Sequence of chain 1.A:
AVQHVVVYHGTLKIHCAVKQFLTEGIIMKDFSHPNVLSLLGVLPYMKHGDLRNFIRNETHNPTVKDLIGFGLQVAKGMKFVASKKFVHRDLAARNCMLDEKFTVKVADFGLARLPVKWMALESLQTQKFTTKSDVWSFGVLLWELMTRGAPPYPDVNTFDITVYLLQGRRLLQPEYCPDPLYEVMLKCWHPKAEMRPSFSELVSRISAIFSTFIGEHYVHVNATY

Binding-site contacts:
Ligand atom N15 contacts residue ALA173 of chain 1.A at 3.4 Å.
Ligand atom C38 contacts residue LYS113 of chain 1.A at 3.8 Å.
Ligand atom C3 contacts residue MET163 of chain 1.A at 3.4 Å (hydrophobic).
Ligand atom N15 contacts residue ASP174 of chain 1.A at 3.0 Å (salt-bridge).
Ligand atom C31 contacts residue TYR111 of chain 1.A at 3.3 Å (hydrophobic).
Ligand atom C1 contacts residue ASN161 of chain 1.A at 3.8 Å.
Ligand atom C20 contacts residue PRO110 of chain 1.A at 3.8 Å (hydrophobic).
Ligand atom O30 contacts residue TYR111 of chain 1.A at 3.9 Å.
Ligand atom C11 contacts residue ASP174 of chain 1.A at 3.6 Å.
Ligand atom N27 contacts residue TYR111 of chain 1.A at 3.1 Å.
Ligand atom C2 contacts residue ARG160 of chain 1.A at 3.2 Å.
Ligand atom C2 contacts residue MET163 of chain 1.A at 3.4 Å (hydrophobic).
Ligand atom C10 contacts residue MET163 of chain 1.A at 3.8 Å (hydrophobic).
Ligand atom C1 contacts residue ASP174 of chain 1.A at 3.6 Å.
Ligand atom S16 contacts residue VAL44 of chain 1.A at 3.9 Å.
Ligand atom F17 contacts residue ASP116 of chain 1.A at 3.4 Å.
Ligand atom C5 contacts residue MET163 of chain 1.A at 3.6 Å (hydrophobic).
Ligand atom C2 contacts residue ASN161 of chain 1.A at 3.9 Å.
Ligand atom C7 contacts residue ASP116 of chain 1.A at 4.0 Å.
Ligand atom C28 contacts residue GLY115 of chain 1.A at 3.8 Å.
Ligand atom N29 contacts residue GLY115 of chain 1.A at 3.6 Å.
Ligand atom C28 contacts residue MET112 of chain 1.A at 3.3 Å (hydrophobic).
Ligand atom N14 contacts residue ALA178 of chain 1.A at 3.4 Å.
Ligand atom C5 contacts residue ARG160 of chain 1.A at 3.9 Å.
Ligand atom C25 contacts residue MET112 of chain 1.A at 3.4 Å (hydrophobic).
Ligand atom C1 contacts residue ALA173 of chain 1.A at 3.8 Å (hydrophobic).
Ligand atom F17 contacts residue ASN119 of chain 1.A at 3.4 Å.
Ligand atom N27 contacts residue MET112 of chain 1.A at 2.6 Å (h-bond).
Ligand atom N29 contacts residue MET112 of chain 1.A at 3.0 Å (h-bond).
Ligand atom C31 contacts residue LYS113 of chain 1.A at 3.4 Å.
Ligand atom C11 contacts residue ALA173 of chain 1.A at 3.8 Å (hydrophobic).
Ligand atom C25 contacts residue TYR111 of chain 1.A at 3.7 Å (hydrophobic).
Ligand atom C6 contacts residue ARG160 of chain 1.A at 3.2 Å.
Ligand atom C28 contacts residue TYR111 of chain 1.A at 3.4 Å (hydrophobic).
Ligand atom N29 contacts residue LYS113 of chain 1.A at 3.2 Å (salt-bridge).
Ligand atom C8 contacts residue ASP116 of chain 1.A at 3.6 Å.
Ligand atom N24 contacts residue MET112 of chain 1.A at 3.2 Å (h-bond).
Ligand atom C19 contacts residue LEU109 of chain 1.A at 3.6 Å (hydrophobic).
Ligand atom N24 contacts residue TYR111 of chain 1.A at 3.9 Å.
Ligand atom N29 contacts residue TYR111 of chain 1.A at 3.1 Å (h-bond).

This small molecule binds to this protein.
Small molecule (SMILES): O=C(NCCN1CCOCC1)Nc1nc2ccc(Sc3nnc4ccc(-c5ccc(F)cc5)nn34)cc2s1